Binding-site contacts:
Ligand atom C6 contacts residue SER120 of chain 1.C at 4.5 Å.
Ligand atom N2 contacts residue ASN118 of chain 1.C at 3.0 Å (h-bond).
Ligand atom C4 contacts residue ASN118 of chain 1.C at 4.2 Å.
Ligand atom C7 contacts residue LEU137 of chain 1.C at 4.5 Å (hydrophobic).
Ligand atom O5 contacts residue ASN118 of chain 1.C at 2.3 Å (h-bond).
Ligand atom O6 contacts residue SER120 of chain 1.C at 3.1 Å (h-bond).
Ligand atom C7 contacts residue VAL104 of chain 1.C at 4.3 Å (hydrophobic).
Ligand atom C1 contacts residue TYR135 of chain 1.C at 3.8 Å (hydrophobic).
Ligand atom O6 contacts residue TYR135 of chain 1.C at 4.0 Å.
Ligand atom C3 contacts residue ASN118 of chain 1.C at 3.8 Å.
Ligand atom C2 contacts residue TYR135 of chain 1.C at 4.4 Å (hydrophobic).
Ligand atom O7 contacts residue VAL104 of chain 1.C at 3.8 Å.
Ligand atom C8 contacts residue LEU137 of chain 1.C at 4.1 Å (hydrophobic).
Ligand atom O5 contacts residue TYR135 of chain 1.C at 4.3 Å.
Ligand atom O7 contacts residue ASN118 of chain 1.C at 2.9 Å (h-bond).
Ligand atom C2 contacts residue ASN118 of chain 1.C at 2.5 Å.
Ligand atom C8 contacts residue ASP290 of chain 1.C at 4.1 Å.
Ligand atom O7 contacts residue TYR135 of chain 1.C at 3.2 Å.
Ligand atom C7 contacts residue TYR135 of chain 1.C at 3.8 Å (hydrophobic).
Ligand atom C8 contacts residue ASN118 of chain 1.C at 4.4 Å.
Ligand atom O7 contacts residue THR105 of chain 1.C at 3.2 Å (h-bond).
Ligand atom C5 contacts residue TYR135 of chain 1.C at 4.1 Å (hydrophobic).
Ligand atom C1 contacts residue ASN118 of chain 1.C at 1.4 Å.
Ligand atom C5 contacts residue ASN118 of chain 1.C at 3.6 Å.
Ligand atom C7 contacts residue ASN118 of chain 1.C at 3.2 Å.
Ligand atom O4 contacts residue TYR135 of chain 1.C at 4.3 Å.
Ligand atom C3 contacts residue TYR135 of chain 1.C at 4.1 Å (hydrophobic).
Ligand atom C8 contacts residue VAL104 of chain 1.C at 3.9 Å (hydrophobic).
Ligand atom C8 contacts residue THR105 of chain 1.C at 3.9 Å.
Ligand atom C8 contacts residue TYR135 of chain 1.C at 4.0 Å (hydrophobic).
Ligand atom C7 contacts residue THR105 of chain 1.C at 3.7 Å.
Ligand atom N2 contacts residue TYR135 of chain 1.C at 4.4 Å.

Sequence of chain 1.C:
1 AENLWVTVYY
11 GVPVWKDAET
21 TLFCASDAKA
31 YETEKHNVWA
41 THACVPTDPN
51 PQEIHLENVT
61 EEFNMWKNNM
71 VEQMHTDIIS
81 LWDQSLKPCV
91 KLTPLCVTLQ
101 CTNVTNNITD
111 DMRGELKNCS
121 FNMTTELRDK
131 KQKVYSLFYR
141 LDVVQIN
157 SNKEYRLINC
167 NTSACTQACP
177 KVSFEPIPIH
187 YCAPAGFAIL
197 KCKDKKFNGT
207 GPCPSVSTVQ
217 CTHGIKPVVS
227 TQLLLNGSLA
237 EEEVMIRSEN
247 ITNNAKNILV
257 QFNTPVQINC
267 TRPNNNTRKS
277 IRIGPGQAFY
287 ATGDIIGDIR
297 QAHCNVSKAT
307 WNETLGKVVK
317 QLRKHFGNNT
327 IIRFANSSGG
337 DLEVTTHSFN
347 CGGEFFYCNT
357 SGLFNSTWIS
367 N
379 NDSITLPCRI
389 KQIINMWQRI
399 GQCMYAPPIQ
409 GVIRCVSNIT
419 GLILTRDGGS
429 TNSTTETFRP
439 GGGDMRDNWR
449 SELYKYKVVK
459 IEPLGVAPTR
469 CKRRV

This small molecule binds to this protein.
Small molecule (SMILES): CC(=O)N[C@H]1[C@H](O[C@H]2[C@H](O)[C@@H](NC(C)=O)CO[C@@H]2CO)O[C@H](CO)[C@@H](O)[C@@H]1O